Binding-site contacts:
Ligand atom C2 contacts residue ASP100 of chain 1.C at 4.3 Å.
Ligand atom C4 contacts residue ASP100 of chain 1.C at 4.0 Å.
Ligand atom O3 contacts residue CA1 of chain 1.L at 2.3 Å.
Ligand atom C3 contacts residue CA1 of chain 1.M at 3.2 Å.
Ligand atom C2 contacts residue ASP97 of chain 1.C at 3.5 Å.
Ligand atom C6 contacts residue ALA24 of chain 1.C at 3.6 Å (hydrophobic).
Ligand atom O2 contacts residue GLY98 of chain 1.C at 3.9 Å.
Ligand atom C3 contacts residue ASP100 of chain 1.C at 3.3 Å.
Ligand atom O5 contacts residue SER23 of chain 1.C at 3.5 Å (h-bond).
Ligand atom C3 contacts residue ASP105 of chain 1.C at 3.6 Å.
Ligand atom O4 contacts residue SER23 of chain 1.C at 3.4 Å.
Ligand atom C2 contacts residue ASP105 of chain 1.C at 3.1 Å.
Ligand atom O5 contacts residue ALA24 of chain 1.C at 2.8 Å (h-bond).
Ligand atom C2 contacts residue SER23 of chain 1.C at 3.6 Å.
Ligand atom O4 contacts residue ASP105 of chain 1.C at 3.8 Å.
Ligand atom O2 contacts residue GLU96 of chain 1.C at 3.5 Å (salt-bridge).
Ligand atom O2 contacts residue ASP105 of chain 1.C at 3.2 Å (salt-bridge).
Ligand atom O3 contacts residue ASP100 of chain 1.C at 2.8 Å (salt-bridge).
Ligand atom O4 contacts residue ASN22 of chain 1.C at 3.1 Å (h-bond).
Ligand atom O3 contacts residue ASP105 of chain 1.C at 2.9 Å (salt-bridge).
Ligand atom C2 contacts residue CA1 of chain 1.L at 3.8 Å.
Ligand atom O4 contacts residue ASP102 of chain 1.C at 4.2 Å.
Ligand atom C2 contacts residue CA1 of chain 1.M at 3.2 Å.
Ligand atom C1 contacts residue ALA24 of chain 1.C at 3.8 Å (hydrophobic).
Ligand atom C3 contacts residue CA1 of chain 1.L at 3.3 Å.
Ligand atom C3 contacts residue ASP102 of chain 1.C at 4.2 Å.
Ligand atom CM contacts residue ALA24 of chain 1.C at 4.3 Å (hydrophobic).
Ligand atom O2 contacts residue CA1 of chain 1.M at 2.6 Å.
Ligand atom O2 contacts residue ASP97 of chain 1.C at 2.7 Å (salt-bridge).
Ligand atom C1 contacts residue SER23 of chain 1.C at 3.4 Å.
Ligand atom C5 contacts residue ALA24 of chain 1.C at 3.8 Å (hydrophobic).
Ligand atom C1 contacts residue ASP97 of chain 1.C at 3.8 Å.
Ligand atom O2 contacts residue ASP100 of chain 1.C at 3.7 Å.
Ligand atom O3 contacts residue CA1 of chain 1.M at 2.3 Å.
Ligand atom O4 contacts residue CA1 of chain 1.L at 2.4 Å.
Ligand atom O4 contacts residue ALA24 of chain 1.C at 4.2 Å.
Ligand atom O3 contacts residue ASN104 of chain 1.C at 4.2 Å.
Ligand atom C4 contacts residue CA1 of chain 1.L at 3.3 Å.
Ligand atom O3 contacts residue ASP102 of chain 1.C at 2.9 Å (salt-bridge).
Ligand atom C6 contacts residue THR46 of chain 1.C at 4.2 Å.

A small-molecule ligand and the protein it binds are described below.
Small molecule (SMILES): CO[C@@H]1O[C@@H](C)[C@@H](O)[C@@H](O)[C@@H]1O

Sequence of chain 1.D:
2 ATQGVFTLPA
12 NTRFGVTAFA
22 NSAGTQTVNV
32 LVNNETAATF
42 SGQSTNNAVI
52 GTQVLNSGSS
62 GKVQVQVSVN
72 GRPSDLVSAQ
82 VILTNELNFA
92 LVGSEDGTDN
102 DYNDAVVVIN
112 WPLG

Sequence of chain 1.C:
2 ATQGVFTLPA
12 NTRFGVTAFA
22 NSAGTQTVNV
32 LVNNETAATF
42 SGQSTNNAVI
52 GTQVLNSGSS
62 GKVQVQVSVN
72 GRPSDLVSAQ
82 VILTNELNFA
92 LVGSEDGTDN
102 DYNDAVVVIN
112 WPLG